Binding-site contacts:
Ligand atom C8 contacts residue PHE242 of chain 1.Q at 4.0 Å (hydrophobic).
Ligand atom C2 contacts residue ASN243 of chain 1.Q at 2.5 Å.
Ligand atom C6 contacts residue PRO247 of chain 1.Q at 4.1 Å (hydrophobic).
Ligand atom O7 contacts residue PHE242 of chain 1.Q at 3.9 Å.
Ligand atom C7 contacts residue PHE242 of chain 1.Q at 4.1 Å (hydrophobic).
Ligand atom N2 contacts residue ASN243 of chain 1.Q at 3.0 Å (h-bond).
Ligand atom C4 contacts residue ASN243 of chain 1.Q at 4.2 Å.
Ligand atom C4 contacts residue THR245 of chain 1.Q at 4.3 Å.
Ligand atom O6 contacts residue ASN243 of chain 1.Q at 4.5 Å.
Ligand atom C1 contacts residue ASN243 of chain 1.Q at 1.4 Å.
Ligand atom O7 contacts residue LYS241 of chain 1.Q at 4.2 Å.
Ligand atom C7 contacts residue ASN243 of chain 1.Q at 3.8 Å.
Ligand atom C2 contacts residue THR245 of chain 1.Q at 4.0 Å.
Ligand atom O7 contacts residue THR245 of chain 1.Q at 3.6 Å.
Ligand atom C3 contacts residue THR245 of chain 1.Q at 4.4 Å.
Ligand atom C3 contacts residue ASN243 of chain 1.Q at 3.8 Å.
Ligand atom O3 contacts residue THR245 of chain 1.Q at 4.2 Å.
Ligand atom O7 contacts residue ASN243 of chain 1.Q at 3.8 Å.
Ligand atom C6 contacts residue THR245 of chain 1.Q at 4.4 Å.
Ligand atom O5 contacts residue THR245 of chain 1.Q at 4.4 Å.
Ligand atom C7 contacts residue LYS241 of chain 1.Q at 3.6 Å.
Ligand atom C5 contacts residue ASN243 of chain 1.Q at 3.6 Å.
Ligand atom N2 contacts residue LYS241 of chain 1.Q at 4.0 Å.
Ligand atom C8 contacts residue LYS241 of chain 1.Q at 3.2 Å.
Ligand atom C6 contacts residue GLY246 of chain 1.Q at 3.8 Å.
Ligand atom O5 contacts residue ASN243 of chain 1.Q at 2.3 Å (h-bond).

A protein and the small-molecule ligand that binds it are described below.
Small molecule (SMILES): CC(=O)N[C@H]1[C@H](O[C@H]2[C@H](O)[C@@H](NC(C)=O)CO[C@@H]2CO)O[C@H](CO)[C@@H](O)[C@@H]1O

Sequence of chain 1.Q:
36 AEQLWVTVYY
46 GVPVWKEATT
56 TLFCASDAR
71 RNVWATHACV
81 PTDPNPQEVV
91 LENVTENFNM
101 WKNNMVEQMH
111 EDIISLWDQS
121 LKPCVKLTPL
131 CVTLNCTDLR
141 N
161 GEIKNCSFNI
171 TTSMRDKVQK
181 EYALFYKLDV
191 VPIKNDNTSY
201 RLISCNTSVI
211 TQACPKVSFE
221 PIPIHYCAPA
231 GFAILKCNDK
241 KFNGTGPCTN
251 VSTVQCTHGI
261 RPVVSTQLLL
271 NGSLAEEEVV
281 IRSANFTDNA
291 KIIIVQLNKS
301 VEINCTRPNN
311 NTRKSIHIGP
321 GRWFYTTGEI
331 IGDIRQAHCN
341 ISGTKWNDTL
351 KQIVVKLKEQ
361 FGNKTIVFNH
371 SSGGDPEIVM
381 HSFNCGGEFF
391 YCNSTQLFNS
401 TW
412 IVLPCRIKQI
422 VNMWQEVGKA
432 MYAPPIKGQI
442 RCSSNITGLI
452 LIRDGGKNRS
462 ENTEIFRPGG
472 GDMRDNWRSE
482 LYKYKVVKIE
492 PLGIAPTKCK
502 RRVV